Binding-site contacts:
Ligand atom C23 contacts residue SER194 of chain 2.A at 3.5 Å.
Ligand atom N3 contacts residue SER189 of chain 2.A at 2.8 Å (h-bond).
Ligand atom C40 contacts residue GLY215 of chain 2.B at 3.5 Å.
Ligand atom C13 contacts residue GLY215 of chain 2.A at 3.4 Å.
Ligand atom N5 contacts residue GLY215 of chain 2.B at 3.5 Å (h-bond).
Ligand atom N6 contacts residue TRP214 of chain 2.B at 3.5 Å (h-bond).
Ligand atom C28 contacts residue GLN87 of chain 2.A at 3.3 Å.
Ligand atom C36 contacts residue GLY215 of chain 2.B at 3.3 Å.
Ligand atom C12 contacts residue GLY215 of chain 2.A at 2.9 Å.
Ligand atom C32 contacts residue GLN87 of chain 2.B at 3.6 Å.
Ligand atom C17 contacts residue GLY215 of chain 2.A at 3.5 Å.
Ligand atom C48 contacts residue SER189 of chain 2.B at 3.3 Å.
Ligand atom C3 contacts residue GLN87 of chain 2.B at 3.0 Å.
Ligand atom C31 contacts residue GLN87 of chain 2.B at 3.3 Å.
Ligand atom O7 contacts residue GLN87 of chain 2.B at 3.7 Å.
Ligand atom O6 contacts residue GLN87 of chain 2.A at 3.0 Å (h-bond).
Ligand atom C26 contacts residue TRP214 of chain 2.A at 3.7 Å (hydrophobic).
Ligand atom C48 contacts residue TRP214 of chain 2.B at 3.7 Å (hydrophobic).
Ligand atom C44 contacts residue SER194 of chain 2.B at 3.5 Å.
Ligand atom O5 contacts residue GLY217 of chain 2.A at 3.0 Å (h-bond).
Ligand atom N6 contacts residue ASP188 of chain 2.B at 3.5 Å (salt-bridge).
Ligand atom C34 contacts residue GLY215 of chain 2.B at 3.6 Å.
Ligand atom C23 contacts residue CYS190 of chain 2.A at 3.5 Å (hydrophobic).
Ligand atom C45 contacts residue VAL212 of chain 2.B at 3.7 Å (hydrophobic).
Ligand atom C33 contacts residue GLY215 of chain 2.B at 3.2 Å.
Ligand atom N3 contacts residue GLY217 of chain 2.A at 3.4 Å (h-bond).
Ligand atom C26 contacts residue GLY215 of chain 2.A at 3.5 Å.
Ligand atom C26 contacts residue GLY217 of chain 2.A at 3.7 Å.
Ligand atom C47 contacts residue GLY215 of chain 2.B at 3.6 Å.
Ligand atom O8 contacts residue GLY217 of chain 2.B at 3.2 Å (h-bond).
Ligand atom N6 contacts residue GLY217 of chain 2.B at 3.4 Å (h-bond).
Ligand atom C25 contacts residue TRP214 of chain 2.A at 3.6 Å (hydrophobic).
Ligand atom O7 contacts residue THR85 of chain 2.A at 3.5 Å.
Ligand atom C22 contacts residue SO41 of chain 2.D at 3.5 Å.
Ligand atom N3 contacts residue ASP188 of chain 2.A at 3.0 Å (salt-bridge).
Ligand atom C27 contacts residue TRP214 of chain 2.A at 3.2 Å (hydrophobic).
Ligand atom N6 contacts residue GLY225 of chain 2.B at 3.7 Å.
Ligand atom O8 contacts residue GLY215 of chain 2.B at 3.5 Å (h-bond).
Ligand atom C15 contacts residue GLY215 of chain 2.A at 3.4 Å.
Ligand atom N2 contacts residue GLY215 of chain 2.A at 3.7 Å.

Sequence of chain 2.A:
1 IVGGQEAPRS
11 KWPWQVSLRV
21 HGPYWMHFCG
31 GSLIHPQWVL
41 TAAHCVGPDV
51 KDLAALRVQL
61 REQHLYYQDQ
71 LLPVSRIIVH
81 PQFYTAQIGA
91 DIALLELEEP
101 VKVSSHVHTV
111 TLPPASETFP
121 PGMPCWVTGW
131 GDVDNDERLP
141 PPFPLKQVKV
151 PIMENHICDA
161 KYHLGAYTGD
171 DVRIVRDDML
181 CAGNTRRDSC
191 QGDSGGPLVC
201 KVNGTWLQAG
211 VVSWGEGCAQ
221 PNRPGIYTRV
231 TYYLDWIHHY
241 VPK

Sequence of chain 2.B:
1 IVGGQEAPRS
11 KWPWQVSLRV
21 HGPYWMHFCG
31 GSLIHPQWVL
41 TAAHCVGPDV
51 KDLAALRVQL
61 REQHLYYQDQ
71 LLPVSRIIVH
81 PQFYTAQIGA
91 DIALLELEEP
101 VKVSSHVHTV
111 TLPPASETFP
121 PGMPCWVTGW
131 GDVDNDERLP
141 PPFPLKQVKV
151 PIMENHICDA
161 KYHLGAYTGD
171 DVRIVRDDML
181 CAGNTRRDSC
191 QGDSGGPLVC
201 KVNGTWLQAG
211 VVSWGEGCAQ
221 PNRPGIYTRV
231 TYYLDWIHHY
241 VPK

This protein binds this small molecule.
Small molecule (SMILES): CC(C)(O)[C@@]1(C(=O)Nc2cccc(C(=O)N3CCC(c4cccc(CN)c4)CC3)c2)OC(C)(C)[C@@](O)(C(=O)Nc2cccc(C(=O)N3CCC(c4cccc(CN)c4)CC3)c2)O1